Binding-site contacts:
Ligand atom O7 contacts residue TRP576 of chain 1.A at 3.6 Å.
Ligand atom C3 contacts residue ASN414 of chain 1.A at 3.7 Å.
Ligand atom O5 contacts residue ASN414 of chain 1.A at 2.4 Å (h-bond).
Ligand atom O7 contacts residue ASN414 of chain 1.A at 4.4 Å.
Ligand atom C7 contacts residue TRP576 of chain 1.A at 4.5 Å (hydrophobic).
Ligand atom C7 contacts residue ASN414 of chain 1.A at 3.5 Å.
Ligand atom C4 contacts residue ASN414 of chain 1.A at 4.2 Å.
Ligand atom C1 contacts residue ASN414 of chain 1.A at 1.4 Å.
Ligand atom N2 contacts residue ASN414 of chain 1.A at 2.8 Å (h-bond).
Ligand atom C8 contacts residue ASN414 of chain 1.A at 3.8 Å.
Ligand atom C2 contacts residue ASN414 of chain 1.A at 2.4 Å.
Ligand atom C5 contacts residue ASN414 of chain 1.A at 3.7 Å.
Ligand atom O7 contacts residue ILE418 of chain 1.A at 4.2 Å.
Ligand atom O7 contacts residue PHE267 of chain 1.A at 4.1 Å.

This protein binds this small molecule.
Small molecule (SMILES): CC(=O)N[C@@H]1[C@@H](O)[C@H](O)[C@@H](CO)O[C@H]1O

Sequence of chain 1.A:
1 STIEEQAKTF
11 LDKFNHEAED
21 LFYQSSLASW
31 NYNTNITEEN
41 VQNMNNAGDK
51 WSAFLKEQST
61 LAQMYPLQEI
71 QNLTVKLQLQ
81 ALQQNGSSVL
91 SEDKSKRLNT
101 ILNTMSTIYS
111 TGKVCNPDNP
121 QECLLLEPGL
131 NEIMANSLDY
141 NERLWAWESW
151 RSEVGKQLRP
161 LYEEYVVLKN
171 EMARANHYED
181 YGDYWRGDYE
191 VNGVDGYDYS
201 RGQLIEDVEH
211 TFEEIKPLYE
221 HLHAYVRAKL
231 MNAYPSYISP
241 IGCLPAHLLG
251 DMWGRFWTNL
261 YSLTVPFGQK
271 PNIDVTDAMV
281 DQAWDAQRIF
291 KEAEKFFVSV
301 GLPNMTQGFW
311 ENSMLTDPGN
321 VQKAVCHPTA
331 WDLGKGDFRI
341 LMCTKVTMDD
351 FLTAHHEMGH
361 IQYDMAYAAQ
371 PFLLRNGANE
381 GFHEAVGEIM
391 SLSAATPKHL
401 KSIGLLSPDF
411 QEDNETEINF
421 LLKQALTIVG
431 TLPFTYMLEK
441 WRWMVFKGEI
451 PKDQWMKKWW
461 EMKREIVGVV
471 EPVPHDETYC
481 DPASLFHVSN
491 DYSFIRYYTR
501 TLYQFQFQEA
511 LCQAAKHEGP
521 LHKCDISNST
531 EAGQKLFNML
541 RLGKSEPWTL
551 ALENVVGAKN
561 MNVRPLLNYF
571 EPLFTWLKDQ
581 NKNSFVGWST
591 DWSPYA